Sequence of chain 2.A:
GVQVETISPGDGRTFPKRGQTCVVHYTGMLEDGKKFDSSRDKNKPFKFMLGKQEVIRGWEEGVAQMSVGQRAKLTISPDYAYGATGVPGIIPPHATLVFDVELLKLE

Binding-site contacts:
Ligand atom C11 contacts residue TYR82 of chain 1.A at 3.8 Å (hydrophobic).
Ligand atom O1 contacts residue TYR82 of chain 1.A at 4.0 Å.
Ligand atom C41 contacts residue PHE46 of chain 1.A at 3.6 Å (hydrophobic).
Ligand atom O3 contacts residue PHE99 of chain 1.A at 3.9 Å.
Ligand atom C1 contacts residue TYR82 of chain 1.A at 3.9 Å (hydrophobic).
Ligand atom C4 contacts residue PHE46 of chain 1.A at 3.7 Å (hydrophobic).
Ligand atom C24 contacts residue GLU54 of chain 1.A at 3.8 Å.
Ligand atom C8 contacts residue TYR82 of chain 1.A at 3.5 Å (hydrophobic).
Ligand atom O2 contacts residue ILE56 of chain 1.A at 3.0 Å (h-bond).
Ligand atom O4 contacts residue PHE99 of chain 1.A at 3.6 Å.
Ligand atom C42 contacts residue TYR82 of chain 1.A at 3.5 Å (hydrophobic).
Ligand atom C3 contacts residue TRP59 of chain 1.A at 3.6 Å (hydrophobic).
Ligand atom C4 contacts residue TRP59 of chain 1.A at 3.6 Å (hydrophobic).
Ligand atom C5 contacts residue TYR26 of chain 1.A at 3.6 Å (hydrophobic).
Ligand atom O4 contacts residue TYR26 of chain 1.A at 3.6 Å.
Ligand atom O6 contacts residue ASP37 of chain 1.A at 2.6 Å (salt-bridge).
Ligand atom O12 contacts residue VAL87 of chain 2.A at 3.5 Å.
Ligand atom O10 contacts residue GLU54 of chain 1.A at 2.7 Å (salt-bridge).
Ligand atom C2 contacts residue TYR82 of chain 1.A at 3.7 Å (hydrophobic).
Ligand atom O5 contacts residue ASP37 of chain 1.A at 3.4 Å (salt-bridge).
Ligand atom C32 contacts residue GLY86 of chain 2.A at 3.4 Å.
Ligand atom O11 contacts residue GLY86 of chain 2.A at 3.8 Å.
Ligand atom O11 contacts residue THR85 of chain 2.A at 3.4 Å.
Ligand atom C26 contacts residue GLU54 of chain 1.A at 3.8 Å.
Ligand atom O3 contacts residue TYR82 of chain 1.A at 2.6 Å (h-bond).
Ligand atom N7 contacts residue TYR82 of chain 1.A at 3.9 Å.
Ligand atom C16 contacts residue LYS42 of chain 1.A at 3.8 Å.
Ligand atom C6 contacts residue TYR26 of chain 1.A at 3.7 Å (hydrophobic).
Ligand atom C30 contacts residue ILE56 of chain 1.A at 3.7 Å (hydrophobic).
Ligand atom O2 contacts residue VAL55 of chain 1.A at 3.0 Å.
Ligand atom C5 contacts residue PHE46 of chain 1.A at 3.7 Å (hydrophobic).
Ligand atom C45 contacts residue FK51 of chain 2.B at 3.9 Å.
Ligand atom O4 contacts residue PHE36 of chain 1.A at 3.4 Å.
Ligand atom C44 contacts residue TYR26 of chain 1.A at 3.7 Å (hydrophobic).
Ligand atom C32 contacts residue THR85 of chain 2.A at 3.9 Å.
Ligand atom O4 contacts residue ASP37 of chain 1.A at 3.1 Å (salt-bridge).
Ligand atom C28 contacts residue GLU54 of chain 1.A at 3.6 Å.
Ligand atom C10 contacts residue ASP37 of chain 1.A at 3.5 Å.
Ligand atom C9 contacts residue ASP37 of chain 1.A at 3.7 Å.
Ligand atom O12 contacts residue GLY86 of chain 2.A at 2.6 Å (h-bond).

Sequence of chain 1.A:
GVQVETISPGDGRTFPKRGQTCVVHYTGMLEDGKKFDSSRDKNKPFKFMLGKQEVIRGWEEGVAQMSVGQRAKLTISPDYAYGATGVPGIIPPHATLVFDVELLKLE

The protein below binds the small molecule below.
Small molecule (SMILES): C=CC[C@@H]1/C=C(\C)C[C@H](C)C[C@H](OC)[C@H]2O[C@@](O)(C(=O)C(=O)N3CCCC[C@H]3C(=O)O[C@H](/C(C)=C/[C@@H]3CC[C@@H](O)[C@H](OC)C3)[C@H](C)[C@@H](O)CC1=O)[C@H](C)C[C@@H]2OC